Binding-site contacts:
Ligand atom CBC contacts residue TRP355 of chain 1.E at 3.1 Å (hydrophobic).
Ligand atom CAA contacts residue SER225 of chain 1.E at 3.9 Å.
Ligand atom CAR contacts residue TRP355 of chain 1.E at 3.2 Å (hydrophobic).
Ligand atom CAT contacts residue TRP355 of chain 1.E at 4.3 Å (hydrophobic).
Ligand atom CBD contacts residue Y011 of chain 1.Z at 4.0 Å.
Ligand atom CBA contacts residue SER225 of chain 1.E at 3.6 Å.
Ligand atom CBB contacts residue ILE228 of chain 1.E at 4.3 Å (hydrophobic).
Ligand atom CAK contacts residue Y011 of chain 1.Z at 3.7 Å.
Ligand atom CBC contacts residue ARG351 of chain 1.E at 3.5 Å.
Ligand atom CAB contacts residue SER225 of chain 1.E at 3.9 Å.
Ligand atom CBG contacts residue Y011 of chain 1.Z at 4.3 Å.
Ligand atom CAR contacts residue LEU354 of chain 1.E at 4.3 Å (hydrophobic).
Ligand atom CAR contacts residue ARG351 of chain 1.E at 3.3 Å.
Ligand atom CAD contacts residue TYR232 of chain 1.E at 4.0 Å (hydrophobic).
Ligand atom CAV contacts residue ARG351 of chain 1.E at 3.9 Å.
Ligand atom OAW contacts residue ARG351 of chain 1.E at 2.6 Å (salt-bridge).
Ligand atom CAQ contacts residue Y011 of chain 1.Z at 3.9 Å.
Ligand atom CAS contacts residue LEU354 of chain 1.E at 4.3 Å (hydrophobic).
Ligand atom CAC contacts residue ILE228 of chain 1.E at 3.5 Å (hydrophobic).
Ligand atom CAD contacts residue Y011 of chain 1.Z at 4.2 Å.
Ligand atom CAZ contacts residue Y011 of chain 1.Z at 4.5 Å.
Ligand atom CAI contacts residue Y011 of chain 1.Z at 3.6 Å.
Ligand atom CAT contacts residue LEU354 of chain 1.E at 3.8 Å (hydrophobic).
Ligand atom OAW contacts residue TRP355 of chain 1.E at 2.6 Å.

Sequence of chain 1.E:
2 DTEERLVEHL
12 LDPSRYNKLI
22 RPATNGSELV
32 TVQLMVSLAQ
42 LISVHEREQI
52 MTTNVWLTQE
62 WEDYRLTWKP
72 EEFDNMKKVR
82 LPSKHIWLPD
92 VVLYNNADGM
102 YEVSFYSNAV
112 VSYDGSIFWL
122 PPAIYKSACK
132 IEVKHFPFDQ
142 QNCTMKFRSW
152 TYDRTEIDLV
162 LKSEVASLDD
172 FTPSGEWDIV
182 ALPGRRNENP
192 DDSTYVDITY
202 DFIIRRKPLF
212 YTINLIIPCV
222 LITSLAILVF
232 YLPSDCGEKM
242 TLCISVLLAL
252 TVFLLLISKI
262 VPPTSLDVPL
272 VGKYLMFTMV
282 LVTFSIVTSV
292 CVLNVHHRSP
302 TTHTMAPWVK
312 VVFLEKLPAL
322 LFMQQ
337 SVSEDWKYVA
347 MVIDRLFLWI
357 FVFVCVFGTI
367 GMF

The small molecule below binds the protein below.
Small molecule (SMILES): CC(C)CCC[C@@H](C)[C@H]1CC[C@H]2[C@@H]3CC=C4C[C@@H](OC(=O)CCC(=O)O)CC[C@]4(C)[C@H]3CC[C@]12C